The protein below binds the small molecule below.
Small molecule (SMILES): CC(=O)N[C@H]1[C@H](O[C@H]2[C@H](O)[C@@H](NC(C)=O)CO[C@@H]2CO)O[C@H](CO)[C@@H](O)[C@@H]1O

Sequence of chain 1.A:
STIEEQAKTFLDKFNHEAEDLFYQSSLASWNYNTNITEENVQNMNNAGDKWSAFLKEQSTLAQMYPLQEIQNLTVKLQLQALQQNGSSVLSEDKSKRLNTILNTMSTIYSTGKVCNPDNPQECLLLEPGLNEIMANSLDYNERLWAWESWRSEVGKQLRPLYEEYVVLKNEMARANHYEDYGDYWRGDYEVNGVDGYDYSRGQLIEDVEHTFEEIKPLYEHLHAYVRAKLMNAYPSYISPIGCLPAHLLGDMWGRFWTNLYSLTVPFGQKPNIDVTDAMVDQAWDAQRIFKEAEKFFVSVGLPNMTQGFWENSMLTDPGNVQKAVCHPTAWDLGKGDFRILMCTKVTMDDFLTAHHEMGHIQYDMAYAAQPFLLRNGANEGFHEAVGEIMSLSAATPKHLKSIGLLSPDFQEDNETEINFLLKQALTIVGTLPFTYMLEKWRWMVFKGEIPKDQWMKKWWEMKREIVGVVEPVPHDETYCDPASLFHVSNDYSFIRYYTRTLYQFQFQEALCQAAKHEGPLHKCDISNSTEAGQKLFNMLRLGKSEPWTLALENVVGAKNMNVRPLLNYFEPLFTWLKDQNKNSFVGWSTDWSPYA

Binding-site contacts:
Ligand atom C4 contacts residue ASN35 of chain 1.A at 4.1 Å.
Ligand atom C7 contacts residue ASN35 of chain 1.A at 3.8 Å.
Ligand atom C5 contacts residue GLU39 of chain 1.A at 4.2 Å.
Ligand atom C1 contacts residue ASN40 of chain 1.A at 4.2 Å.
Ligand atom C5 contacts residue ASN35 of chain 1.A at 3.6 Å.
Ligand atom C6 contacts residue GLU39 of chain 1.A at 3.1 Å.
Ligand atom O5 contacts residue ASN35 of chain 1.A at 2.3 Å (h-bond).
Ligand atom C6 contacts residue THR37 of chain 1.A at 4.0 Å.
Ligand atom C1 contacts residue ASN35 of chain 1.A at 1.4 Å.
Ligand atom O5 contacts residue ASN40 of chain 1.A at 3.5 Å (h-bond).
Ligand atom N2 contacts residue GLN322 of chain 1.A at 4.2 Å.
Ligand atom C3 contacts residue ASN35 of chain 1.A at 3.8 Å.
Ligand atom O6 contacts residue THR37 of chain 1.A at 3.3 Å (h-bond).
Ligand atom O7 contacts residue ASN35 of chain 1.A at 4.1 Å.
Ligand atom O5 contacts residue THR37 of chain 1.A at 4.1 Å.
Ligand atom N2 contacts residue ASN35 of chain 1.A at 3.0 Å (h-bond).
Ligand atom O6 contacts residue GLU39 of chain 1.A at 3.1 Å (salt-bridge).
Ligand atom C2 contacts residue ASN35 of chain 1.A at 2.4 Å.
Ligand atom C7 contacts residue GLN322 of chain 1.A at 4.1 Å.
Ligand atom O5 contacts residue GLU39 of chain 1.A at 4.2 Å.
Ligand atom C6 contacts residue ASN40 of chain 1.A at 4.1 Å.
Ligand atom C8 contacts residue GLN322 of chain 1.A at 3.2 Å.